Sequence of chain 1.A:
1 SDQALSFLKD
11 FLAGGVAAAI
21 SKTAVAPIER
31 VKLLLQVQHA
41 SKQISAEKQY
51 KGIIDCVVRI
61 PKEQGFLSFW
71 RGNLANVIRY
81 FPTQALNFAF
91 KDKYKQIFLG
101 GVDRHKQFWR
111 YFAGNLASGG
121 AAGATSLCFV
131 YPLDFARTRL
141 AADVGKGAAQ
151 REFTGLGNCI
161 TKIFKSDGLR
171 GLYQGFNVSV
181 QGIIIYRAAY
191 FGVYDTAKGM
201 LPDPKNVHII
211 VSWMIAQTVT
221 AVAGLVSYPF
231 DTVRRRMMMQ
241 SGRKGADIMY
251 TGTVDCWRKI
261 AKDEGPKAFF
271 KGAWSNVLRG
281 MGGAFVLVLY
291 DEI

The protein below binds the small molecule below.
Small molecule (SMILES): C=C1[C@@H]2CC[C@H]3[C@]4(C)C[C@H](O[C@@H]5O[C@H](CO)[C@@H](OS(=O)(=O)O)[C@H](OS(=O)(=O)O)[C@H]5OC(=O)CC(C)C)CC(C(=O)O)(C(=O)O)[C@H]4CC[C@]3(C2)[C@H]1O

Binding-site contacts:
Ligand atom O6 contacts residue LYS91 of chain 1.A at 3.3 Å (salt-bridge).
Ligand atom C32 contacts residue SER227 of chain 1.A at 3.2 Å.
Ligand atom O1 contacts residue TYR186 of chain 1.A at 3.7 Å.
Ligand atom C32 contacts residue TYR186 of chain 1.A at 4.0 Å (hydrophobic).
Ligand atom C11 contacts residue LEU127 of chain 1.A at 3.6 Å (hydrophobic).
Ligand atom C33 contacts residue ASP231 of chain 1.A at 3.6 Å.
Ligand atom C9 contacts residue SER126 of chain 1.A at 3.3 Å.
Ligand atom O8 contacts residue LYS91 of chain 1.A at 3.8 Å.
Ligand atom C32 contacts residue GLY182 of chain 1.A at 3.8 Å.
Ligand atom C31 contacts residue GLY182 of chain 1.A at 3.7 Å.
Ligand atom O11 contacts residue ARG187 of chain 1.A at 3.8 Å.
Ligand atom C39 contacts residue TYR186 of chain 1.A at 3.7 Å (hydrophobic).
Ligand atom C40 contacts residue ASP231 of chain 1.A at 3.1 Å.
Ligand atom O9 contacts residue ARG187 of chain 1.A at 3.2 Å (salt-bridge).
Ligand atom C27 contacts residue ARG234 of chain 1.A at 3.8 Å.
Ligand atom C37 contacts residue ARG79 of chain 1.A at 3.5 Å.
Ligand atom C6 contacts residue TYR186 of chain 1.A at 3.8 Å (hydrophobic).
Ligand atom O21 contacts residue ASP231 of chain 1.A at 3.1 Å (salt-bridge).
Ligand atom O6 contacts residue ASN87 of chain 1.A at 3.7 Å.
Ligand atom C40 contacts residue SER227 of chain 1.A at 3.9 Å.
Ligand atom C31 contacts residue ILE183 of chain 1.A at 3.8 Å (hydrophobic).
Ligand atom C11 contacts residue SER126 of chain 1.A at 3.6 Å.
Ligand atom O7 contacts residue ASN87 of chain 1.A at 3.5 Å (h-bond).
Ligand atom C40 contacts residue PHE230 of chain 1.A at 3.3 Å (hydrophobic).
Ligand atom C34 contacts residue ASP231 of chain 1.A at 3.6 Å.
Ligand atom C31 contacts residue TYR186 of chain 1.A at 3.7 Å (hydrophobic).
Ligand atom C33 contacts residue SER227 of chain 1.A at 3.8 Å.
Ligand atom O13 contacts residue GLY123 of chain 1.A at 3.4 Å.
Ligand atom O12 contacts residue ARG187 of chain 1.A at 3.2 Å (salt-bridge).
Ligand atom C40 contacts residue GLY182 of chain 1.A at 3.5 Å.
Ligand atom C10 contacts residue ARG79 of chain 1.A at 3.1 Å.
Ligand atom C35 contacts residue ASP231 of chain 1.A at 4.0 Å.
Ligand atom C11 contacts residue ILE183 of chain 1.A at 3.8 Å (hydrophobic).
Ligand atom O11 contacts residue LYS91 of chain 1.A at 3.1 Å (salt-bridge).
Ligand atom O21 contacts residue ARG234 of chain 1.A at 3.2 Å.
Ligand atom O22 contacts residue ARG79 of chain 1.A at 2.9 Å (salt-bridge).
Ligand atom O23 contacts residue ARG79 of chain 1.A at 3.2 Å (salt-bridge).
Ligand atom S2 contacts residue LYS91 of chain 1.A at 3.7 Å.
Ligand atom O10 contacts residue LYS91 of chain 1.A at 3.3 Å (salt-bridge).
Ligand atom C36 contacts residue ASP231 of chain 1.A at 3.7 Å.